Sequence of chain 1.A:
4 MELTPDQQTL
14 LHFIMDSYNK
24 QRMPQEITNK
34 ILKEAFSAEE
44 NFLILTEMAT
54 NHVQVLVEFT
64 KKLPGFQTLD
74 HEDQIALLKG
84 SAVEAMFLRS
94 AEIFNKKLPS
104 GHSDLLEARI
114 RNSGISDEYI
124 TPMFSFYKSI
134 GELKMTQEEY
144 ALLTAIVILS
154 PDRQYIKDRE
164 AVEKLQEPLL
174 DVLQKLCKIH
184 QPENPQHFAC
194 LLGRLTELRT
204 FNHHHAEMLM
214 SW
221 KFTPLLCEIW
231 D

Binding-site contacts:
Ligand atom C26 contacts residue HIS208 of chain 1.A at 3.6 Å.
Ligand atom C2 contacts residue ILE96 of chain 1.A at 4.0 Å (hydrophobic).
Ligand atom O38 contacts residue PHE222 of chain 1.A at 3.9 Å.
Ligand atom O38 contacts residue THR49 of chain 1.A at 3.0 Å (h-bond).
Ligand atom O12 contacts residue LEU101 of chain 1.A at 3.7 Å.
Ligand atom O9 contacts residue ARG92 of chain 1.A at 3.5 Å (salt-bridge).
Ligand atom C8 contacts residue MET26 of chain 1.A at 3.7 Å (hydrophobic).
Ligand atom C22 contacts residue TYR130 of chain 1.A at 3.7 Å (hydrophobic).
Ligand atom C25 contacts residue LEU48 of chain 1.A at 4.0 Å (hydrophobic).
Ligand atom O10 contacts residue ARG92 of chain 1.A at 3.2 Å (salt-bridge).
Ligand atom C28 contacts residue HIS208 of chain 1.A at 3.8 Å.
Ligand atom C34 contacts residue PHE45 of chain 1.A at 3.6 Å (hydrophobic).
Ligand atom C21 contacts residue LEU48 of chain 1.A at 3.7 Å (hydrophobic).
Ligand atom C26 contacts residue TYR122 of chain 1.A at 3.5 Å (hydrophobic).
Ligand atom C5 contacts residue ILE96 of chain 1.A at 4.0 Å (hydrophobic).
Ligand atom O10 contacts residue ILE96 of chain 1.A at 3.7 Å.
Ligand atom O12 contacts residue THR31 of chain 1.A at 3.3 Å (h-bond).
Ligand atom C19 contacts residue MET89 of chain 1.A at 3.3 Å (hydrophobic).
Ligand atom C32 contacts residue LEU109 of chain 1.A at 3.7 Å (hydrophobic).
Ligand atom N7 contacts residue MET51 of chain 1.A at 3.7 Å.
Ligand atom C30 contacts residue TYR122 of chain 1.A at 4.0 Å (hydrophobic).
Ligand atom O39 contacts residue ILE96 of chain 1.A at 3.5 Å.
Ligand atom C36 contacts residue PHE45 of chain 1.A at 4.0 Å (hydrophobic).
Ligand atom C34 contacts residue THR49 of chain 1.A at 4.0 Å.
Ligand atom C29 contacts residue PHE45 of chain 1.A at 4.0 Å (hydrophobic).
Ligand atom O9 contacts residue ARG25 of chain 1.A at 3.7 Å.
Ligand atom C29 contacts residue ILE118 of chain 1.A at 3.3 Å (hydrophobic).
Ligand atom C37 contacts residue MET51 of chain 1.A at 3.8 Å (hydrophobic).
Ligand atom C23 contacts residue SER93 of chain 1.A at 3.9 Å.
Ligand atom C3 contacts residue ILE96 of chain 1.A at 3.8 Å (hydrophobic).
Ligand atom C33 contacts residue HIS208 of chain 1.A at 4.0 Å.
Ligand atom C1 contacts residue THR31 of chain 1.A at 4.0 Å.
Ligand atom C35 contacts residue MET51 of chain 1.A at 3.5 Å (hydrophobic).
Ligand atom C31 contacts residue MET51 of chain 1.A at 3.5 Å (hydrophobic).
Ligand atom C4 contacts residue ILE96 of chain 1.A at 3.4 Å (hydrophobic).
Ligand atom C11 contacts residue THR31 of chain 1.A at 3.6 Å.
Ligand atom O9 contacts residue MET26 of chain 1.A at 3.3 Å (h-bond).
Ligand atom C8 contacts residue ARG92 of chain 1.A at 3.6 Å.
Ligand atom C30 contacts residue ILE118 of chain 1.A at 3.9 Å (hydrophobic).
Ligand atom C5 contacts residue MET26 of chain 1.A at 3.8 Å (hydrophobic).

A protein and the small-molecule ligand that binds it are described below.
Small molecule (SMILES): C[C@H](CCC(=O)Nc1cc(C(=O)O)cc(C(=O)O)c1)[C@H]1CC[C@H]2[C@@H]3CC[C@@H]4C[C@H](O)CC[C@]4(C)[C@H]3CC[C@]12C